Binding-site contacts:
Ligand atom O5 contacts residue HIS63 of chain 1.A at 3.7 Å.
Ligand atom C6 contacts residue LEU196 of chain 1.A at 4.1 Å (hydrophobic).
Ligand atom O2A contacts residue HIS93 of chain 1.A at 3.4 Å (h-bond).
Ligand atom C3 contacts residue ZN1 of chain 1.C at 4.0 Å.
Ligand atom O1A contacts residue TRP207 of chain 1.A at 3.8 Å.
Ligand atom O3B contacts residue GLN91 of chain 1.A at 3.1 Å (h-bond).
Ligand atom C3 contacts residue HIS93 of chain 1.A at 3.8 Å.
Ligand atom N21 contacts residue HIS95 of chain 1.A at 3.3 Å (h-bond).
Ligand atom C10 contacts residue THR198 of chain 1.A at 3.4 Å.
Ligand atom O1A contacts residue LEU196 of chain 1.A at 3.3 Å.
Ligand atom S2 contacts residue VAL120 of chain 1.A at 3.7 Å.
Ligand atom C14 contacts residue PHE129 of chain 1.A at 4.1 Å (hydrophobic).
Ligand atom C3 contacts residue LEU196 of chain 1.A at 4.0 Å (hydrophobic).
Ligand atom C5 contacts residue THR198 of chain 1.A at 3.7 Å.
Ligand atom S1 contacts residue HIS118 of chain 1.A at 3.9 Å.
Ligand atom C12 contacts residue PHE129 of chain 1.A at 4.1 Å (hydrophobic).
Ligand atom N21 contacts residue HIS93 of chain 1.A at 3.3 Å (h-bond).
Ligand atom S1 contacts residue HIS93 of chain 1.A at 3.7 Å.
Ligand atom O1A contacts residue THR197 of chain 1.A at 2.9 Å (h-bond).
Ligand atom O4B contacts residue VAL120 of chain 1.A at 4.0 Å.
Ligand atom O2A contacts residue VAL120 of chain 1.A at 4.0 Å.
Ligand atom C11 contacts residue LEU196 of chain 1.A at 3.9 Å (hydrophobic).
Ligand atom C13 contacts residue PHE129 of chain 1.A at 3.9 Å (hydrophobic).
Ligand atom C4 contacts residue THR198 of chain 1.A at 3.3 Å.
Ligand atom N21 contacts residue THR197 of chain 1.A at 2.8 Å (h-bond).
Ligand atom O2A contacts residue ZN1 of chain 1.C at 2.9 Å.
Ligand atom N21 contacts residue HIS118 of chain 1.A at 3.5 Å (h-bond).
Ligand atom O2A contacts residue VAL141 of chain 1.A at 3.9 Å.
Ligand atom S16 contacts residue LEU196 of chain 1.A at 4.1 Å.
Ligand atom O5 contacts residue THR198 of chain 1.A at 2.8 Å (h-bond).
Ligand atom S1 contacts residue ZN1 of chain 1.C at 3.0 Å.
Ligand atom S2 contacts residue LEU196 of chain 1.A at 3.7 Å.
Ligand atom S2 contacts residue HIS93 of chain 1.A at 4.0 Å.
Ligand atom O1A contacts residue ZN1 of chain 1.C at 4.0 Å.
Ligand atom S16 contacts residue PRO200 of chain 1.A at 4.0 Å.
Ligand atom S1 contacts residue THR197 of chain 1.A at 3.7 Å.
Ligand atom N21 contacts residue ZN1 of chain 1.C at 2.1 Å.
Ligand atom O4B contacts residue PHE129 of chain 1.A at 3.0 Å.
Ligand atom S7 contacts residue PHE129 of chain 1.A at 4.0 Å.
Ligand atom O2A contacts residue HIS118 of chain 1.A at 3.2 Å (h-bond).

Sequence of chain 1.A:
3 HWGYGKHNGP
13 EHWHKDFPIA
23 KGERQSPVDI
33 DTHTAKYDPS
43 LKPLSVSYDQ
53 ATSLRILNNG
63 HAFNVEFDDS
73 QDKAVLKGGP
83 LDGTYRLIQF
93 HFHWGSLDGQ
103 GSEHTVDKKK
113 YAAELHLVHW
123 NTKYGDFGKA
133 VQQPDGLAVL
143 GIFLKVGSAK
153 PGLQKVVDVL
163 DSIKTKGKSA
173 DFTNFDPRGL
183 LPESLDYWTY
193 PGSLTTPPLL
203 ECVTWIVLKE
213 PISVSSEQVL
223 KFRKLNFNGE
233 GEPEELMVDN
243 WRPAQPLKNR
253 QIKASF

This protein binds this small molecule.
Small molecule (SMILES): NS(=O)(=O)c1cc2c(s1)S(=O)(=O)N(Cc1cccs1)C[C@@H]2O